The protein below binds the small molecule below.
Small molecule (SMILES): CC(=O)N[C@@H]1[C@@H](O)[C@H](O)[C@@H](CO)O[C@H]1O

Binding-site contacts:
Ligand atom C7 contacts residue ASN330 of chain 1.C at 3.7 Å.
Ligand atom C1 contacts residue ASN330 of chain 1.C at 1.4 Å.
Ligand atom C8 contacts residue GLY326 of chain 1.C at 4.1 Å.
Ligand atom N2 contacts residue ASN330 of chain 1.C at 2.9 Å (h-bond).
Ligand atom O7 contacts residue ASN330 of chain 1.C at 3.9 Å.
Ligand atom C2 contacts residue ASN330 of chain 1.C at 2.4 Å.
Ligand atom C4 contacts residue ASN330 of chain 1.C at 4.2 Å.
Ligand atom O5 contacts residue ASN330 of chain 1.C at 2.4 Å (h-bond).
Ligand atom C3 contacts residue ASN330 of chain 1.C at 3.8 Å.
Ligand atom C5 contacts residue ASN330 of chain 1.C at 3.8 Å.

Sequence of chain 1.C:
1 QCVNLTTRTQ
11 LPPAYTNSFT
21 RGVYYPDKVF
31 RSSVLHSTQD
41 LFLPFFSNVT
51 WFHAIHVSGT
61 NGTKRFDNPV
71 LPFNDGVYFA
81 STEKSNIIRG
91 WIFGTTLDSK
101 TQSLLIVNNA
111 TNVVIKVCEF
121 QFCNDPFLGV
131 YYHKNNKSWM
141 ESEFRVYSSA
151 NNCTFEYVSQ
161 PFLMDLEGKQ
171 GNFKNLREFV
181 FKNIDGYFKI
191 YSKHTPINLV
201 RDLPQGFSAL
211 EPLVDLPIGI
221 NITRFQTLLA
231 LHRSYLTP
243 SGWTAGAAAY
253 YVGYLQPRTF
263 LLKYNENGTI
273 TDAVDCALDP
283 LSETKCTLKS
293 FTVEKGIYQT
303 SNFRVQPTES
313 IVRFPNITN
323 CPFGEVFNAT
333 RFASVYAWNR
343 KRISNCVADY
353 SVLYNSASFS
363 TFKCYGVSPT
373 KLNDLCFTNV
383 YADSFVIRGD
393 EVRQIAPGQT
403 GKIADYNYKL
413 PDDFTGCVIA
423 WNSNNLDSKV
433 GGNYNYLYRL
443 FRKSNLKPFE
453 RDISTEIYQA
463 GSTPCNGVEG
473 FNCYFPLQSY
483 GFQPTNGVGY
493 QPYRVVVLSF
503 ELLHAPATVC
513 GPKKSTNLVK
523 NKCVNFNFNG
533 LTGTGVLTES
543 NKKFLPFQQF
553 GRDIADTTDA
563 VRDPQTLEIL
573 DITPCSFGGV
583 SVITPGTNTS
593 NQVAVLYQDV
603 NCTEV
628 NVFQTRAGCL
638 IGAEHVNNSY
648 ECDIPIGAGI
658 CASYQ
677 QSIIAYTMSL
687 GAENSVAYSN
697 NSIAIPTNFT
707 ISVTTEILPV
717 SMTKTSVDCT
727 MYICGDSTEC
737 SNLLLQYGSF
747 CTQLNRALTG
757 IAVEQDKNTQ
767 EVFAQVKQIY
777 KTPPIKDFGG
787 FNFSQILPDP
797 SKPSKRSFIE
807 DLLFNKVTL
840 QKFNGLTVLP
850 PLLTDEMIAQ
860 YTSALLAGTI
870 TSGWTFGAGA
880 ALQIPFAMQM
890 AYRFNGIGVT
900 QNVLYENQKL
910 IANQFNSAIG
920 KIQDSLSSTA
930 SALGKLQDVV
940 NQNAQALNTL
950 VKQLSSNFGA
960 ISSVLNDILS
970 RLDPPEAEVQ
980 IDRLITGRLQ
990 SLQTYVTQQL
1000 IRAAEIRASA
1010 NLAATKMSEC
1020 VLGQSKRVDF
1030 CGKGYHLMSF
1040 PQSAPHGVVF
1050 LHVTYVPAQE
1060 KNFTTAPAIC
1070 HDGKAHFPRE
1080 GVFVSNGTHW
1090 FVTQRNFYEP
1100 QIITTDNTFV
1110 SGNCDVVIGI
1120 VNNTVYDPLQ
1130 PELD